Binding-site contacts:
Ligand atom CAK contacts residue PHE135 of chain 54.A at 3.6 Å (hydrophobic).
Ligand atom CAD contacts residue ASP112 of chain 54.A at 3.7 Å.
Ligand atom OAW contacts residue MET195 of chain 54.A at 3.3 Å.
Ligand atom CAE contacts residue GLN202 of chain 54.A at 3.4 Å.
Ligand atom CAE contacts residue ASN228 of chain 54.A at 3.4 Å.
Ligand atom CAI contacts residue VAL192 of chain 54.A at 3.9 Å (hydrophobic).
Ligand atom CAS contacts residue TYR201 of chain 54.A at 3.7 Å (hydrophobic).
Ligand atom CAA contacts residue VAL179 of chain 54.A at 3.3 Å (hydrophobic).
Ligand atom CAP contacts residue ILE111 of chain 54.A at 3.6 Å (hydrophobic).
Ligand atom CAF contacts residue ASP112 of chain 54.A at 3.6 Å.
Ligand atom CAX contacts residue TRP203 of chain 54.A at 3.5 Å (hydrophobic).
Ligand atom CAJ contacts residue PHE155 of chain 54.A at 3.8 Å (hydrophobic).
Ligand atom CAG contacts residue GLN202 of chain 54.A at 3.5 Å.
Ligand atom OAB contacts residue TRP203 of chain 54.A at 3.8 Å.
Ligand atom NBC contacts residue TRP203 of chain 54.A at 3.2 Å.
Ligand atom NAT contacts residue PHE155 of chain 54.A at 3.9 Å.
Ligand atom CAP contacts residue PHE135 of chain 54.A at 3.6 Å (hydrophobic).
Ligand atom OAB contacts residue ASP112 of chain 54.A at 3.6 Å.
Ligand atom OAB contacts residue ILE113 of chain 54.A at 3.2 Å (h-bond).
Ligand atom CAA contacts residue PRO177 of chain 54.A at 3.3 Å (hydrophobic).
Ligand atom NBB contacts residue TRP203 of chain 54.A at 3.9 Å.
Ligand atom CAG contacts residue ASN228 of chain 54.A at 3.2 Å.
Ligand atom CAD contacts residue THR114 of chain 54.A at 3.6 Å.
Ligand atom CAH contacts residue PHE155 of chain 54.A at 3.7 Å (hydrophobic).
Ligand atom CAL contacts residue PRO177 of chain 54.A at 3.7 Å (hydrophobic).
Ligand atom CAA contacts residue TYR153 of chain 54.A at 3.7 Å (hydrophobic).
Ligand atom CBA contacts residue TRP203 of chain 54.A at 3.3 Å (hydrophobic).
Ligand atom CAI contacts residue PHE135 of chain 54.A at 3.7 Å (hydrophobic).
Ligand atom CAG contacts residue TRP203 of chain 54.A at 3.6 Å (hydrophobic).
Ligand atom CBA contacts residue ASN228 of chain 54.A at 3.8 Å.
Ligand atom CAC contacts residue PHE137 of chain 54.A at 3.8 Å (hydrophobic).
Ligand atom CAS contacts residue ASN228 of chain 54.A at 3.7 Å.
Ligand atom CAA contacts residue SER178 of chain 54.A at 3.5 Å.
Ligand atom CAS contacts residue TRP203 of chain 54.A at 3.5 Å (hydrophobic).
Ligand atom CAL contacts residue PHE155 of chain 54.A at 3.7 Å (hydrophobic).
Ligand atom CAR contacts residue TYR201 of chain 54.A at 3.5 Å (hydrophobic).
Ligand atom OAW contacts residue ILE111 of chain 54.A at 3.9 Å.
Ligand atom CAF contacts residue TRP203 of chain 54.A at 3.8 Å (hydrophobic).
Ligand atom CAN contacts residue ILE111 of chain 54.A at 3.8 Å (hydrophobic).
Ligand atom CAC contacts residue PHE233 of chain 54.A at 3.9 Å (hydrophobic).

Sequence of chain 55.C:
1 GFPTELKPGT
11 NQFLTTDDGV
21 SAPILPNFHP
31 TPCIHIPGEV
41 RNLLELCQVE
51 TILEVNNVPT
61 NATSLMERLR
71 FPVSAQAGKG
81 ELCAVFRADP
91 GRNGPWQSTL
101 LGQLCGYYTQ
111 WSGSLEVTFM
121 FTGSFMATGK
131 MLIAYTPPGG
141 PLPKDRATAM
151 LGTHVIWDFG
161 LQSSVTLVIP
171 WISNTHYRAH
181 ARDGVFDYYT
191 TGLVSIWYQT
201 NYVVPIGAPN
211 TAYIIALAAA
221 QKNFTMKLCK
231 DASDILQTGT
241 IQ

Sequence of chain 54.A:
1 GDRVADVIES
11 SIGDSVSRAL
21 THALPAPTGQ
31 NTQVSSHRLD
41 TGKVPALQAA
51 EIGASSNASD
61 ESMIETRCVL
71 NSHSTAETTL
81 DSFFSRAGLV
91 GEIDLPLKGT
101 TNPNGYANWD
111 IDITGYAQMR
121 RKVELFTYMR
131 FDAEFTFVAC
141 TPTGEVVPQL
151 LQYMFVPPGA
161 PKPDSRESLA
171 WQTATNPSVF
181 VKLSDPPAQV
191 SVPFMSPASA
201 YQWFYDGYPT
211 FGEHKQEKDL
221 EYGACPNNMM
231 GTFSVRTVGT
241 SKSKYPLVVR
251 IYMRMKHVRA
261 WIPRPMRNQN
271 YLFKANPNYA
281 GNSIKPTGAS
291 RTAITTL

This small molecule binds to this protein.
Small molecule (SMILES): CCO/N=C/c1ccc(OCCCCCN2CCN(c3ccncc3)C2=O)cc1

Sequence of chain 54.C:
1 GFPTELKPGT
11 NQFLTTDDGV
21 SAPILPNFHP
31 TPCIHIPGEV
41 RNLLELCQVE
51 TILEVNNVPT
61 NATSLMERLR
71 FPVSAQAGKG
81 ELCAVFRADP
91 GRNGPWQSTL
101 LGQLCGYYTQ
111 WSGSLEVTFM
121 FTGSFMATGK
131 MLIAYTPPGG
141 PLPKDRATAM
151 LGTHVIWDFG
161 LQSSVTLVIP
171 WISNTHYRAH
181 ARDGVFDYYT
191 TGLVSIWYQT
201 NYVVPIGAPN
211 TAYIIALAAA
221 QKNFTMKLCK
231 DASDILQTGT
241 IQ